Sequence of chain 1.A:
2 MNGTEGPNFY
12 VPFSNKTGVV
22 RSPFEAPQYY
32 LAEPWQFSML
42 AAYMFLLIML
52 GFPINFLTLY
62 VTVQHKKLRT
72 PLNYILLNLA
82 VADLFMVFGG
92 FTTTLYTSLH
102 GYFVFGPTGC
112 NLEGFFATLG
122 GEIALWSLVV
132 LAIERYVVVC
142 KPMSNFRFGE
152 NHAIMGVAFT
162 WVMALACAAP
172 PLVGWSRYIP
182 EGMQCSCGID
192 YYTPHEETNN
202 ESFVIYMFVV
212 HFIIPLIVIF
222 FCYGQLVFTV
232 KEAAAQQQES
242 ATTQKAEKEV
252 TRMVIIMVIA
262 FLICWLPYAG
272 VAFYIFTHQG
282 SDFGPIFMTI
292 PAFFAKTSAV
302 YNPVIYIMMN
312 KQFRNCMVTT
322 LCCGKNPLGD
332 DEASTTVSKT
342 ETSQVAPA

The small molecule below binds the protein below.
Small molecule (SMILES): CC(=O)N[C@H]1[C@H](O[C@H]2[C@H](O)[C@@H](NC(C)=O)CO[C@@H]2CO)O[C@H](CO)[C@@H](O[C@H]2O[C@H](CO)[C@@H](O)[C@H](O)[C@@H]2O)[C@@H]1O

Binding-site contacts:
Ligand atom O7 contacts residue THR5 of chain 1.A at 3.6 Å.
Ligand atom C4 contacts residue ASN16 of chain 1.A at 4.3 Å.
Ligand atom C7 contacts residue THR5 of chain 1.A at 3.5 Å.
Ligand atom O5 contacts residue GLY19 of chain 1.A at 3.1 Å.
Ligand atom C1 contacts residue ASN16 of chain 1.A at 1.5 Å.
Ligand atom C5 contacts residue ASN16 of chain 1.A at 3.7 Å.
Ligand atom N2 contacts residue VAL21 of chain 1.A at 2.9 Å (h-bond).
Ligand atom C7 contacts residue VAL21 of chain 1.A at 4.0 Å (hydrophobic).
Ligand atom O5 contacts residue ASN16 of chain 1.A at 2.4 Å (h-bond).
Ligand atom O7 contacts residue VAL21 of chain 1.A at 4.2 Å.
Ligand atom C7 contacts residue ASN16 of chain 1.A at 3.6 Å.
Ligand atom N2 contacts residue THR5 of chain 1.A at 4.2 Å.
Ligand atom C5 contacts residue GLY19 of chain 1.A at 3.5 Å.
Ligand atom C6 contacts residue GLY19 of chain 1.A at 3.9 Å.
Ligand atom C8 contacts residue ASN16 of chain 1.A at 3.5 Å.
Ligand atom O7 contacts residue PHE10 of chain 1.A at 3.9 Å.
Ligand atom C2 contacts residue ASN16 of chain 1.A at 2.5 Å.
Ligand atom C1 contacts residue GLY19 of chain 1.A at 3.6 Å.
Ligand atom C2 contacts residue VAL21 of chain 1.A at 3.6 Å (hydrophobic).
Ligand atom C3 contacts residue ASN16 of chain 1.A at 3.8 Å.
Ligand atom C8 contacts residue THR5 of chain 1.A at 3.3 Å.
Ligand atom C1 contacts residue VAL21 of chain 1.A at 3.6 Å (hydrophobic).
Ligand atom C3 contacts residue VAL21 of chain 1.A at 3.8 Å (hydrophobic).
Ligand atom N2 contacts residue ASN16 of chain 1.A at 2.9 Å (h-bond).